This protein binds this small molecule.
Small molecule (SMILES): CC(=O)N[C@@H]1[C@@H](O)[C@H](O)[C@@H](CO)O[C@H]1O

Binding-site contacts:
Ligand atom O7 contacts residue SER49 of chain 1.A at 2.7 Å (h-bond).
Ligand atom C7 contacts residue SER49 of chain 1.A at 3.7 Å.
Ligand atom O5 contacts residue ASN47 of chain 1.A at 2.2 Å (h-bond).
Ligand atom N2 contacts residue GLU29 of chain 1.A at 4.3 Å.
Ligand atom C4 contacts residue ASN47 of chain 1.A at 4.2 Å.
Ligand atom C7 contacts residue GLU29 of chain 1.A at 4.5 Å.
Ligand atom C8 contacts residue SER49 of chain 1.A at 4.2 Å.
Ligand atom C8 contacts residue VAL40 of chain 1.A at 3.4 Å (hydrophobic).
Ligand atom N2 contacts residue ASN42 of chain 1.A at 4.1 Å.
Ligand atom N2 contacts residue ASN47 of chain 1.A at 3.1 Å (h-bond).
Ligand atom C7 contacts residue ASN47 of chain 1.A at 3.6 Å.
Ligand atom C1 contacts residue ASN47 of chain 1.A at 1.4 Å.
Ligand atom O7 contacts residue ASN47 of chain 1.A at 3.6 Å.
Ligand atom C1 contacts residue ASN42 of chain 1.A at 4.2 Å.
Ligand atom C2 contacts residue ASN47 of chain 1.A at 2.5 Å.
Ligand atom C5 contacts residue ASN47 of chain 1.A at 3.6 Å.
Ligand atom C8 contacts residue GLU29 of chain 1.A at 3.5 Å.
Ligand atom C7 contacts residue SER48 of chain 1.A at 4.2 Å.
Ligand atom O7 contacts residue VAL40 of chain 1.A at 4.5 Å.
Ligand atom C8 contacts residue ASN47 of chain 1.A at 4.2 Å.
Ligand atom C8 contacts residue SER48 of chain 1.A at 4.3 Å.
Ligand atom C3 contacts residue ASN47 of chain 1.A at 3.8 Å.
Ligand atom C8 contacts residue PHE41 of chain 1.A at 4.2 Å (hydrophobic).
Ligand atom O7 contacts residue SER48 of chain 1.A at 3.3 Å.
Ligand atom C8 contacts residue ASN42 of chain 1.A at 4.1 Å.
Ligand atom C7 contacts residue VAL40 of chain 1.A at 4.4 Å (hydrophobic).

Sequence of chain 1.A:
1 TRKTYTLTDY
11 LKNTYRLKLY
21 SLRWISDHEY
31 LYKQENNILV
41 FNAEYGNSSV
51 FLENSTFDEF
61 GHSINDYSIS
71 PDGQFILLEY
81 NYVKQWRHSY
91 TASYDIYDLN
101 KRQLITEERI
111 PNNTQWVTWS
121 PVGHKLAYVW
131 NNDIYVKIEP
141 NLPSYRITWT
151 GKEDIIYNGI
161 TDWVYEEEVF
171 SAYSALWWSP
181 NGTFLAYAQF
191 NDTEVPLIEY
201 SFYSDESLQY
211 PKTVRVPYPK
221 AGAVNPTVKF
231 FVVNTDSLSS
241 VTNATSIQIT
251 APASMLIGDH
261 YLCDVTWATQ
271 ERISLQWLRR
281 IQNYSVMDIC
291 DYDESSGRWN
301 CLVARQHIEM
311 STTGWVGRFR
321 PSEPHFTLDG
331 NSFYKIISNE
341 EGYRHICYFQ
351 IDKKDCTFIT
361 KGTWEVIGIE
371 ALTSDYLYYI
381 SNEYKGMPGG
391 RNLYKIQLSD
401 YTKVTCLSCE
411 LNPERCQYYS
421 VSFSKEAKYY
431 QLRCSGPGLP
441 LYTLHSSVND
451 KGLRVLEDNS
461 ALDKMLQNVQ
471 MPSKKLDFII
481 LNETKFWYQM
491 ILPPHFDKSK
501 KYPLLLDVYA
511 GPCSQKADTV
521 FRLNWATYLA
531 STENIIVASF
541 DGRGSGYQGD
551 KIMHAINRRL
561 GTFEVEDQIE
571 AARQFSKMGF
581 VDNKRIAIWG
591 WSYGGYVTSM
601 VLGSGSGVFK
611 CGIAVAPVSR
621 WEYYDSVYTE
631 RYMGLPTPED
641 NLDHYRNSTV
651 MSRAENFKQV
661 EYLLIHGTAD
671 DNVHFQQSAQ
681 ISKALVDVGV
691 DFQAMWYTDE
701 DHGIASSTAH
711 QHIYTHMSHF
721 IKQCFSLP